Sequence of chain 2.C:
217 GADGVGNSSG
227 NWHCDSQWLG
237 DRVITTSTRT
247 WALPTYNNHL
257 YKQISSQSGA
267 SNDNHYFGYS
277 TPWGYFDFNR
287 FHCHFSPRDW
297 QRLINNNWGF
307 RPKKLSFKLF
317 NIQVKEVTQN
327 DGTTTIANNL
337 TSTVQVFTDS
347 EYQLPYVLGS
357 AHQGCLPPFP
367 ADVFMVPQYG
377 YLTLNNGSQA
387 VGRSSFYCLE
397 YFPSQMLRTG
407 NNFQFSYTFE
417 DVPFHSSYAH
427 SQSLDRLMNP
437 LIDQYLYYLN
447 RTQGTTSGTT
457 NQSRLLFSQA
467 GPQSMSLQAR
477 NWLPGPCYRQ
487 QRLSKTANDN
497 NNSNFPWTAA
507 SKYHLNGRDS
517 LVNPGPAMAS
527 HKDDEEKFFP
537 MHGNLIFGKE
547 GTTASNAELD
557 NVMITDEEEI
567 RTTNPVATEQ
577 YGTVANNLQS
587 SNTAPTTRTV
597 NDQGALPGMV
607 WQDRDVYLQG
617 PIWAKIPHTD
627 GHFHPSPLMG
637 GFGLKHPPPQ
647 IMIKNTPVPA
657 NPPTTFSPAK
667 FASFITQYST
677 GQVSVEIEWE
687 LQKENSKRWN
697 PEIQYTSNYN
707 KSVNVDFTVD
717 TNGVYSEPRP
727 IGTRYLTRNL

This small molecule binds to this protein.
Small molecule (SMILES): Nc1ncnc2c1ncn2[C@H]1C[C@H](O)[C@@H](COP(=O)(O)O)O1

Binding-site contacts:
Ligand atom C5 contacts residue PRO419 of chain 2.C at 4.2 Å (hydrophobic).
Ligand atom N7 contacts residue SER632 of chain 2.C at 3.8 Å.
Ligand atom C8 contacts residue HIS630 of chain 2.C at 3.1 Å.
Ligand atom C6 contacts residue PRO419 of chain 2.C at 4.3 Å (hydrophobic).
Ligand atom N1 contacts residue PRO631 of chain 2.C at 3.8 Å.
Ligand atom O2P contacts residue PHE629 of chain 2.C at 3.4 Å (h-bond).
Ligand atom N6 contacts residue PRO633 of chain 2.C at 4.2 Å.
Ligand atom N7 contacts residue HIS630 of chain 2.C at 3.6 Å.
Ligand atom C2 contacts residue GLY639 of chain 2.C at 3.9 Å.
Ligand atom N6 contacts residue GLY639 of chain 2.C at 2.9 Å (h-bond).
Ligand atom O5' contacts residue PRO631 of chain 2.C at 4.0 Å.
Ligand atom N6 contacts residue GLY637 of chain 2.C at 4.0 Å.
Ligand atom C1' contacts residue HIS630 of chain 2.C at 3.8 Å.
Ligand atom O4' contacts residue HIS630 of chain 2.C at 4.2 Å.
Ligand atom N9 contacts residue HIS630 of chain 2.C at 3.8 Å.
Ligand atom N6 contacts residue SER632 of chain 2.C at 4.0 Å.
Ligand atom N9 contacts residue PRO419 of chain 2.C at 4.2 Å.
Ligand atom C6 contacts residue GLY639 of chain 2.C at 3.8 Å.
Ligand atom N6 contacts residue VAL418 of chain 2.C at 3.8 Å.
Ligand atom N1 contacts residue GLY639 of chain 2.C at 3.1 Å (h-bond).
Ligand atom O4' contacts residue PRO631 of chain 2.C at 4.1 Å.
Ligand atom C6 contacts residue VAL418 of chain 2.C at 4.0 Å (hydrophobic).
Ligand atom N1 contacts residue PRO419 of chain 2.C at 4.2 Å.
Ligand atom O2P contacts residue HIS628 of chain 2.C at 3.8 Å.
Ligand atom C5 contacts residue PRO631 of chain 2.C at 4.1 Å (hydrophobic).
Ligand atom C6 contacts residue PRO631 of chain 2.C at 3.6 Å (hydrophobic).
Ligand atom C2 contacts residue PRO419 of chain 2.C at 4.2 Å (hydrophobic).
Ligand atom C2' contacts residue PRO419 of chain 2.C at 4.0 Å (hydrophobic).
Ligand atom P contacts residue PHE629 of chain 2.C at 4.4 Å.
Ligand atom C2 contacts residue PRO631 of chain 2.C at 4.3 Å (hydrophobic).
Ligand atom N1 contacts residue VAL418 of chain 2.C at 3.8 Å.
Ligand atom N6 contacts residue PRO631 of chain 2.C at 3.8 Å.
Ligand atom O5' contacts residue PHE629 of chain 2.C at 3.9 Å.
Ligand atom O2P contacts residue PRO631 of chain 2.C at 3.8 Å.
Ligand atom C8 contacts residue ASP609 of chain 2.C at 4.4 Å.
Ligand atom C5 contacts residue SER632 of chain 2.C at 4.4 Å.
Ligand atom N6 contacts residue PHE638 of chain 2.C at 3.8 Å.
Ligand atom N3 contacts residue PRO419 of chain 2.C at 4.2 Å.
Ligand atom C4 contacts residue PRO419 of chain 2.C at 4.0 Å (hydrophobic).
Ligand atom N7 contacts residue ASP609 of chain 2.C at 4.1 Å.